Binding-site contacts:
Ligand atom C1 contacts residue GLN889 of chain 1.A at 4.1 Å.
Ligand atom C2 contacts residue ASN1068 of chain 1.E at 2.5 Å.
Ligand atom C7 contacts residue ASN1068 of chain 1.E at 3.8 Å.
Ligand atom C4 contacts residue ASN1068 of chain 1.E at 4.2 Å.
Ligand atom C6 contacts residue ALA700 of chain 1.E at 3.7 Å (hydrophobic).
Ligand atom C8 contacts residue GLU1066 of chain 1.E at 2.8 Å.
Ligand atom O5 contacts residue ALA700 of chain 1.E at 4.3 Å.
Ligand atom C7 contacts residue GLU1066 of chain 1.E at 4.2 Å.
Ligand atom O5 contacts residue ASN1068 of chain 1.E at 2.3 Å (h-bond).
Ligand atom C8 contacts residue ASN1068 of chain 1.E at 4.4 Å.
Ligand atom C8 contacts residue LYS1067 of chain 1.E at 4.1 Å.
Ligand atom N2 contacts residue ASN1068 of chain 1.E at 3.0 Å (h-bond).
Ligand atom C5 contacts residue ASN1068 of chain 1.E at 3.6 Å.
Ligand atom O7 contacts residue ASN1068 of chain 1.E at 4.2 Å.
Ligand atom C5 contacts residue ALA700 of chain 1.E at 3.7 Å (hydrophobic).
Ligand atom C3 contacts residue ASN1068 of chain 1.E at 3.8 Å.
Ligand atom C1 contacts residue ASN1068 of chain 1.E at 1.4 Å.

This small molecule binds to this protein.
Small molecule (SMILES): CC(=O)N[C@@H]1[C@@H](O)[C@H](O)[C@@H](CO)O[C@H]1O

Sequence of chain 1.A:
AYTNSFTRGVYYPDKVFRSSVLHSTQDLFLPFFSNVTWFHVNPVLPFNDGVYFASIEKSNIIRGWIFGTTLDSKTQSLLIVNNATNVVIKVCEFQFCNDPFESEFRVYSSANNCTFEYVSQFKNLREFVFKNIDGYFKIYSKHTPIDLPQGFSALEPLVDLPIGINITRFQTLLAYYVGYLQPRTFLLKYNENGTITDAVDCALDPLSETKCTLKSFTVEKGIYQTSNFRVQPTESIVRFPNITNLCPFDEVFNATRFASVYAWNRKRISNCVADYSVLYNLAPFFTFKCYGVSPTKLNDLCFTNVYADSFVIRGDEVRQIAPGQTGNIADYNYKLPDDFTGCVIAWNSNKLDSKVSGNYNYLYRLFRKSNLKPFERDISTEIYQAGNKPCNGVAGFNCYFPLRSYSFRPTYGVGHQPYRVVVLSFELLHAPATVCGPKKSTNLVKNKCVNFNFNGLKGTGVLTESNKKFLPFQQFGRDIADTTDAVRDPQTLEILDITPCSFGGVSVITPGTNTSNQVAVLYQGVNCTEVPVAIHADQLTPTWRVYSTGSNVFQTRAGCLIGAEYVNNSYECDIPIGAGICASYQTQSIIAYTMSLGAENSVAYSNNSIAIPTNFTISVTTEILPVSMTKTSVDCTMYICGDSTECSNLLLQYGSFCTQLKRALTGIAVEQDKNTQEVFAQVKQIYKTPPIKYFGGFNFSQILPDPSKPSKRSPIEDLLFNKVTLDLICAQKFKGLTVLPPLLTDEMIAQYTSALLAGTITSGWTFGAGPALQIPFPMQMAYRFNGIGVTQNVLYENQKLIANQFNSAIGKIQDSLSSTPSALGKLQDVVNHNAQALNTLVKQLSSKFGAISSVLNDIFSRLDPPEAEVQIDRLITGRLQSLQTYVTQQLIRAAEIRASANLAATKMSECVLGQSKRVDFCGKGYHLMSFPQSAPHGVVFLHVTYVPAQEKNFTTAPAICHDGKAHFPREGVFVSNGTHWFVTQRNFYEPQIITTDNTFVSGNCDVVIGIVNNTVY

Sequence of chain 1.E:
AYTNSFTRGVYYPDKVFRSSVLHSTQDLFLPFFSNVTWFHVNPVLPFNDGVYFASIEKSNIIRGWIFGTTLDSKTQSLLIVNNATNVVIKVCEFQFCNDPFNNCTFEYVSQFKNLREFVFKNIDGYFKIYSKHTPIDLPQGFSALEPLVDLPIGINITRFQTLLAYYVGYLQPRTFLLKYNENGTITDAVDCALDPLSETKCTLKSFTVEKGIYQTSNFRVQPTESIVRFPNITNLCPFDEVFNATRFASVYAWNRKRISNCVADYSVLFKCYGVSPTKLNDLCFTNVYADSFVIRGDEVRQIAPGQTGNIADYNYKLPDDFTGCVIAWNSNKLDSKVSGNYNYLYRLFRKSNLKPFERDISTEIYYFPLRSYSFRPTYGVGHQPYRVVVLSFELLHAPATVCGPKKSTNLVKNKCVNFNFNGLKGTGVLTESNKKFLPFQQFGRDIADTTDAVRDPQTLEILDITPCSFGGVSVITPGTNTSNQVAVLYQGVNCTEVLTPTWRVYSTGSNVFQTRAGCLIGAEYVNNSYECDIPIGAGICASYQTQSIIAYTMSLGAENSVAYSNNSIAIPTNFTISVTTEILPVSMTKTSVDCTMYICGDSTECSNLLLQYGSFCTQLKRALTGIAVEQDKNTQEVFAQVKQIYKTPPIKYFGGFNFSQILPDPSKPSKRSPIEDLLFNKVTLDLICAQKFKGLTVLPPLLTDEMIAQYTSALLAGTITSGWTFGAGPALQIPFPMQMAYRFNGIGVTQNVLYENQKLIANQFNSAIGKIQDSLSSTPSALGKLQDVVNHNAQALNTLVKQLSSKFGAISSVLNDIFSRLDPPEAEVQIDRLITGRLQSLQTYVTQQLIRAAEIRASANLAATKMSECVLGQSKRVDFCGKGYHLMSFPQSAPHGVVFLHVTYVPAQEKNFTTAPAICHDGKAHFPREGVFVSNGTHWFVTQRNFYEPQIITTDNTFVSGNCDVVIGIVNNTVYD